Sequence of chain 2.A:
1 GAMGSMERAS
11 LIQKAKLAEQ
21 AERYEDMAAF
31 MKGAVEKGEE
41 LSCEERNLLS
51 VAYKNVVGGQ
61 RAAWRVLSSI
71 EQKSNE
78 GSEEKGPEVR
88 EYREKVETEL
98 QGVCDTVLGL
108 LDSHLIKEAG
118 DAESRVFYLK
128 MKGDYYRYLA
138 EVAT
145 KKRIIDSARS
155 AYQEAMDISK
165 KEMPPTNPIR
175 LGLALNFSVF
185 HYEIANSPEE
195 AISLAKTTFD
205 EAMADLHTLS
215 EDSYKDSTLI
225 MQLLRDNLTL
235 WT

This protein binds this small molecule.
Small molecule (SMILES): CC(C)C[C@H](NC(=O)[C@H](CO)NC(=O)[C@H](COP(=O)(O)O)NC(=O)[C@H](CCCNC(N)=[NH2+])NC(=O)[C@H](CO)NC(=O)[C@@H](N)CCCNC(N)=[NH2+])C(=O)N[C@@H](C)C(=O)N[C@H](C=O)[C@@H](C)O

Binding-site contacts:
Ligand atom NH2 contacts residue LEU227 of chain 2.A at 3.6 Å.
Ligand atom CA contacts residue ASN231 of chain 2.A at 3.5 Å.
Ligand atom CB contacts residue ASN231 of chain 2.A at 3.5 Å.
Ligand atom O contacts residue VAL51 of chain 2.A at 3.3 Å.
Ligand atom CA contacts residue VAL51 of chain 2.A at 3.8 Å (hydrophobic).
Ligand atom C contacts residue ASN180 of chain 2.A at 3.6 Å.
Ligand atom CB contacts residue ASN55 of chain 2.A at 3.5 Å.
Ligand atom O contacts residue VAL183 of chain 2.A at 3.4 Å.
Ligand atom C contacts residue LEU179 of chain 2.A at 3.7 Å (hydrophobic).
Ligand atom N contacts residue ASN180 of chain 2.A at 2.9 Å (h-bond).
Ligand atom CA contacts residue ASN231 of chain 2.A at 3.6 Å.
Ligand atom OG contacts residue GLU187 of chain 2.A at 2.7 Å (salt-bridge).
Ligand atom O contacts residue ASN231 of chain 2.A at 2.9 Å (h-bond).
Ligand atom OG contacts residue GLY176 of chain 2.A at 3.3 Å (h-bond).
Ligand atom O3P contacts residue ARG134 of chain 2.A at 2.8 Å (salt-bridge).
Ligand atom O contacts residue LEU179 of chain 2.A at 3.5 Å.
Ligand atom CB contacts residue LEU234 of chain 2.A at 3.6 Å (hydrophobic).
Ligand atom CB contacts residue ASN180 of chain 2.A at 3.6 Å.
Ligand atom P contacts residue ARG61 of chain 2.A at 3.7 Å.
Ligand atom C contacts residue ASN231 of chain 2.A at 3.6 Å.
Ligand atom NH1 contacts residue LEU234 of chain 2.A at 3.6 Å.
Ligand atom O contacts residue VAL51 of chain 2.A at 3.8 Å.
Ligand atom CB contacts residue GLU187 of chain 2.A at 3.4 Å.
Ligand atom O2P contacts residue TYR135 of chain 2.A at 2.6 Å (h-bond).
Ligand atom NH1 contacts residue LEU227 of chain 2.A at 3.7 Å.
Ligand atom O3P contacts residue ARG61 of chain 2.A at 2.9 Å (salt-bridge).
Ligand atom C contacts residue LEU234 of chain 2.A at 3.7 Å (hydrophobic).
Ligand atom O2P contacts residue ARG134 of chain 2.A at 2.9 Å (salt-bridge).
Ligand atom OG contacts residue ASN180 of chain 2.A at 3.2 Å (h-bond).
Ligand atom CG contacts residue ASN231 of chain 2.A at 3.8 Å.
Ligand atom CD contacts residue LEU234 of chain 2.A at 3.6 Å (hydrophobic).
Ligand atom CB contacts residue ASN180 of chain 2.A at 3.3 Å.
Ligand atom CZ contacts residue LEU227 of chain 2.A at 3.7 Å (hydrophobic).
Ligand atom P contacts residue ARG134 of chain 2.A at 3.8 Å.
Ligand atom CA contacts residue ASN180 of chain 2.A at 3.5 Å.
Ligand atom N contacts residue ASN231 of chain 2.A at 2.8 Å (h-bond).
Ligand atom N contacts residue LEU234 of chain 2.A at 3.8 Å.
Ligand atom N contacts residue LEU179 of chain 2.A at 3.5 Å.
Ligand atom OG contacts residue TRP235 of chain 2.A at 2.9 Å (h-bond).
Ligand atom O1P contacts residue ARG61 of chain 2.A at 2.9 Å (salt-bridge).